Sequence of chain 1.A:
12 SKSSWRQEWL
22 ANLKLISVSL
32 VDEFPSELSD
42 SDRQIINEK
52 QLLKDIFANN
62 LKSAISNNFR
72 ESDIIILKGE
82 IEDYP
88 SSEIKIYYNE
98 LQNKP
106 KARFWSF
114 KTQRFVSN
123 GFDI

Binding-site contacts:
Ligand atom O2P contacts residue ARG108 of chain 1.A at 3.4 Å (salt-bridge).
Ligand atom CA contacts residue ASN23 of chain 1.A at 3.4 Å.
Ligand atom P contacts residue LYS114 of chain 1.A at 3.7 Å.
Ligand atom CG contacts residue TRP20 of chain 1.A at 3.5 Å (hydrophobic).
Ligand atom O contacts residue TRP16 of chain 1.A at 2.8 Å (h-bond).
Ligand atom CD contacts residue TRP16 of chain 1.A at 3.6 Å (hydrophobic).
Ligand atom CB contacts residue TRP110 of chain 1.A at 3.7 Å (hydrophobic).
Ligand atom OG contacts residue ARG108 of chain 1.A at 3.8 Å.
Ligand atom CG contacts residue ASN121 of chain 1.A at 3.3 Å.
Ligand atom CD2 contacts residue ASN23 of chain 1.A at 3.8 Å.
Ligand atom N contacts residue ASN23 of chain 1.A at 3.8 Å.
Ligand atom N contacts residue TRP16 of chain 1.A at 3.7 Å.
Ligand atom OG contacts residue LYS114 of chain 1.A at 3.7 Å.
Ligand atom CD2 contacts residue TRP20 of chain 1.A at 3.7 Å (hydrophobic).
Ligand atom O1P contacts residue LYS114 of chain 1.A at 2.8 Å (salt-bridge).
Ligand atom C contacts residue TRP16 of chain 1.A at 3.8 Å (hydrophobic).
Ligand atom CB contacts residue LYS114 of chain 1.A at 3.2 Å.
Ligand atom CD contacts residue ASN121 of chain 1.A at 3.6 Å.
Ligand atom OD1 contacts residue LYS114 of chain 1.A at 3.8 Å.
Ligand atom O contacts residue TRP20 of chain 1.A at 3.5 Å.
Ligand atom O contacts residue ARG108 of chain 1.A at 2.7 Å (salt-bridge).
Ligand atom C contacts residue ARG108 of chain 1.A at 3.7 Å.
Ligand atom CG contacts residue SER12 of chain 1.A at 3.5 Å.
Ligand atom C contacts residue TRP20 of chain 1.A at 3.7 Å (hydrophobic).
Ligand atom CB contacts residue LYS13 of chain 1.A at 3.8 Å.
Ligand atom O contacts residue TRP16 of chain 1.A at 3.5 Å (h-bond).
Ligand atom CA contacts residue ARG108 of chain 1.A at 3.7 Å.
Ligand atom CD1 contacts residue TRP20 of chain 1.A at 3.7 Å (hydrophobic).
Ligand atom OG contacts residue TRP110 of chain 1.A at 3.3 Å (h-bond).
Ligand atom O contacts residue ARG108 of chain 1.A at 3.5 Å (salt-bridge).
Ligand atom CG contacts residue TRP16 of chain 1.A at 3.8 Å (hydrophobic).
Ligand atom OD1 contacts residue ARG108 of chain 1.A at 3.6 Å.
Ligand atom O contacts residue PHE118 of chain 1.A at 3.5 Å.
Ligand atom P contacts residue TRP110 of chain 1.A at 3.8 Å.
Ligand atom O3P contacts residue ARG108 of chain 1.A at 3.6 Å (salt-bridge).
Ligand atom CD1 contacts residue GLU19 of chain 1.A at 3.7 Å.
Ligand atom O2P contacts residue TRP110 of chain 1.A at 3.1 Å (h-bond).
Ligand atom CA contacts residue TRP16 of chain 1.A at 3.8 Å (hydrophobic).
Ligand atom O contacts residue TRP16 of chain 1.A at 3.2 Å.
Ligand atom O contacts residue TRP20 of chain 1.A at 2.8 Å (h-bond).

The protein below binds the small molecule below.
Small molecule (SMILES): CC(C)C[C@H](NC(=O)[C@H](CC(=O)O)NC(=O)[C@@H](N)[C@@H](C)O)C(=O)N1CCC[C@H]1C(=O)N[C@@H](COP(=O)(O)O)C(=O)N[C@@H](CC(=O)O)C(=O)N1CCC[C@H]1C(=O)N1CCC[C@H]1C(=O)N[C@H](C=O)CO